Sequence of chain 1.A:
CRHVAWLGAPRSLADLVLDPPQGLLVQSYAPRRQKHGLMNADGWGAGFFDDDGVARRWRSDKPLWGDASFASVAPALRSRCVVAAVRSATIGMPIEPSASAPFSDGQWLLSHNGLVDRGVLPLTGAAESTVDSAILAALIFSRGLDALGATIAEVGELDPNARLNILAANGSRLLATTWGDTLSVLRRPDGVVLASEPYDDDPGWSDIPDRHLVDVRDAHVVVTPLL

A protein and the small-molecule ligand that binds it are described below.
Small molecule (SMILES): NC(=O)CC[C@H](N)C(=O)O

Binding-site contacts:
Ligand atom NE2 contacts residue GLY115 of chain 1.A at 4.0 Å.
Ligand atom CG contacts residue THR91 of chain 1.A at 3.7 Å.
Ligand atom CD contacts residue ASN114 of chain 1.A at 3.9 Å.
Ligand atom C contacts residue ASP133 of chain 1.A at 4.0 Å.
Ligand atom OXT contacts residue ALA90 of chain 1.A at 3.7 Å.
Ligand atom CB contacts residue SER134 of chain 1.A at 3.8 Å.
Ligand atom CA contacts residue SER134 of chain 1.A at 3.2 Å.
Ligand atom OXT contacts residue ASP133 of chain 1.A at 4.1 Å.
Ligand atom C contacts residue ARG88 of chain 1.A at 3.6 Å.
Ligand atom O contacts residue VAL132 of chain 1.A at 3.9 Å.
Ligand atom NE2 contacts residue SER89 of chain 1.A at 3.0 Å (h-bond).
Ligand atom OXT contacts residue THR91 of chain 1.A at 3.0 Å (h-bond).
Ligand atom N contacts residue THR91 of chain 1.A at 2.9 Å (h-bond).
Ligand atom OE1 contacts residue ASN114 of chain 1.A at 3.0 Å (h-bond).
Ligand atom NE2 contacts residue CYS2 of chain 1.A at 3.2 Å (h-bond).
Ligand atom CB contacts residue CYS2 of chain 1.A at 3.7 Å (hydrophobic).
Ligand atom C contacts residue VAL132 of chain 1.A at 3.7 Å (hydrophobic).
Ligand atom CA contacts residue THR91 of chain 1.A at 3.9 Å.
Ligand atom CA contacts residue GLY115 of chain 1.A at 3.6 Å.
Ligand atom CD contacts residue GLY115 of chain 1.A at 3.3 Å.
Ligand atom OXT contacts residue MET94 of chain 1.A at 3.9 Å.
Ligand atom N contacts residue GLY115 of chain 1.A at 3.2 Å (h-bond).
Ligand atom CB contacts residue GLY115 of chain 1.A at 3.0 Å.
Ligand atom CG contacts residue SER89 of chain 1.A at 3.2 Å.
Ligand atom CD contacts residue CYS2 of chain 1.A at 3.3 Å (hydrophobic).
Ligand atom OXT contacts residue ARG88 of chain 1.A at 3.1 Å (salt-bridge).
Ligand atom O contacts residue ARG88 of chain 1.A at 2.7 Å (salt-bridge).
Ligand atom OXT contacts residue VAL132 of chain 1.A at 3.6 Å.
Ligand atom CG contacts residue GLY115 of chain 1.A at 3.1 Å.
Ligand atom C contacts residue SER134 of chain 1.A at 4.1 Å.
Ligand atom OE1 contacts residue GLY115 of chain 1.A at 2.9 Å (h-bond).
Ligand atom C contacts residue THR91 of chain 1.A at 4.0 Å.
Ligand atom N contacts residue ASP133 of chain 1.A at 2.7 Å (salt-bridge).
Ligand atom CD contacts residue SER89 of chain 1.A at 3.6 Å.
Ligand atom CA contacts residue ASP133 of chain 1.A at 3.4 Å.
Ligand atom OE1 contacts residue CYS2 of chain 1.A at 3.1 Å (h-bond).
Ligand atom N contacts residue LEU116 of chain 1.A at 4.1 Å.
Ligand atom NE2 contacts residue ASN114 of chain 1.A at 4.1 Å.
Ligand atom CG contacts residue CYS2 of chain 1.A at 3.8 Å (hydrophobic).
Ligand atom N contacts residue SER134 of chain 1.A at 4.0 Å.